Binding-site contacts:
Ligand atom N1 contacts residue GLY423 of chain 1.GB at 3.0 Å (h-bond).
Ligand atom C2' contacts residue HIS414 of chain 1.GB at 3.2 Å.
Ligand atom C2 contacts residue PRO415 of chain 1.GB at 3.8 Å (hydrophobic).
Ligand atom C5 contacts residue PRO415 of chain 1.GB at 3.7 Å (hydrophobic).
Ligand atom N9 contacts residue HIS414 of chain 1.GB at 4.1 Å.
Ligand atom C6 contacts residue VAL203 of chain 1.GB at 4.1 Å (hydrophobic).
Ligand atom C6 contacts residue SER416 of chain 1.GB at 4.0 Å.
Ligand atom N7 contacts residue ASN393 of chain 1.GB at 4.0 Å.
Ligand atom C6 contacts residue PRO204 of chain 1.GB at 3.9 Å (hydrophobic).
Ligand atom C1' contacts residue PRO415 of chain 1.GB at 3.7 Å (hydrophobic).
Ligand atom N7 contacts residue SER416 of chain 1.GB at 3.3 Å.
Ligand atom N1 contacts residue PRO415 of chain 1.GB at 3.7 Å.
Ligand atom OP2 contacts residue DC1 of chain 1.UF at 2.5 Å (h-bond).
Ligand atom C2 contacts residue VAL203 of chain 1.GB at 4.1 Å (hydrophobic).
Ligand atom P contacts residue DC1 of chain 1.UF at 1.6 Å.
Ligand atom C2 contacts residue PRO204 of chain 1.GB at 4.1 Å (hydrophobic).
Ligand atom N9 contacts residue PRO415 of chain 1.GB at 4.0 Å.
Ligand atom C5 contacts residue SER416 of chain 1.GB at 3.8 Å.
Ligand atom N6 contacts residue PHE422 of chain 1.GB at 4.0 Å.
Ligand atom OP1 contacts residue DC1 of chain 1.UF at 2.5 Å (h-bond).
Ligand atom C6 contacts residue PRO415 of chain 1.GB at 3.7 Å (hydrophobic).
Ligand atom N6 contacts residue SER416 of chain 1.GB at 3.4 Å (h-bond).
Ligand atom O4' contacts residue DC1 of chain 1.UF at 3.9 Å.
Ligand atom N7 contacts residue PRO204 of chain 1.GB at 4.1 Å.
Ligand atom C6 contacts residue GLY423 of chain 1.GB at 3.9 Å.
Ligand atom C4' contacts residue DC1 of chain 1.UF at 3.9 Å.
Ligand atom N3 contacts residue PRO415 of chain 1.GB at 3.9 Å.
Ligand atom C8 contacts residue SER416 of chain 1.GB at 4.1 Å.
Ligand atom C8 contacts residue HIS414 of chain 1.GB at 3.0 Å.
Ligand atom N6 contacts residue GLY423 of chain 1.GB at 3.5 Å (h-bond).
Ligand atom N7 contacts residue HIS414 of chain 1.GB at 3.6 Å.
Ligand atom N6 contacts residue GLY421 of chain 1.GB at 4.0 Å.
Ligand atom O5' contacts residue DC1 of chain 1.UF at 2.5 Å (h-bond).
Ligand atom C2' contacts residue PRO415 of chain 1.GB at 3.8 Å (hydrophobic).
Ligand atom C5' contacts residue DC1 of chain 1.UF at 3.1 Å.
Ligand atom C5 contacts residue PRO204 of chain 1.GB at 3.8 Å (hydrophobic).
Ligand atom C2 contacts residue GLY423 of chain 1.GB at 3.4 Å.
Ligand atom C4 contacts residue PRO415 of chain 1.GB at 3.8 Å (hydrophobic).
Ligand atom N1 contacts residue VAL203 of chain 1.GB at 3.5 Å.
Ligand atom C4 contacts residue PRO204 of chain 1.GB at 4.0 Å (hydrophobic).

A protein and the small-molecule ligand that binds it are described below.
Small molecule (SMILES): Nc1ncnc2c1ncn2[C@H]1C[C@H](O)[C@@H](COP(=O)(O)O)O1

Sequence of chain 1.GB:
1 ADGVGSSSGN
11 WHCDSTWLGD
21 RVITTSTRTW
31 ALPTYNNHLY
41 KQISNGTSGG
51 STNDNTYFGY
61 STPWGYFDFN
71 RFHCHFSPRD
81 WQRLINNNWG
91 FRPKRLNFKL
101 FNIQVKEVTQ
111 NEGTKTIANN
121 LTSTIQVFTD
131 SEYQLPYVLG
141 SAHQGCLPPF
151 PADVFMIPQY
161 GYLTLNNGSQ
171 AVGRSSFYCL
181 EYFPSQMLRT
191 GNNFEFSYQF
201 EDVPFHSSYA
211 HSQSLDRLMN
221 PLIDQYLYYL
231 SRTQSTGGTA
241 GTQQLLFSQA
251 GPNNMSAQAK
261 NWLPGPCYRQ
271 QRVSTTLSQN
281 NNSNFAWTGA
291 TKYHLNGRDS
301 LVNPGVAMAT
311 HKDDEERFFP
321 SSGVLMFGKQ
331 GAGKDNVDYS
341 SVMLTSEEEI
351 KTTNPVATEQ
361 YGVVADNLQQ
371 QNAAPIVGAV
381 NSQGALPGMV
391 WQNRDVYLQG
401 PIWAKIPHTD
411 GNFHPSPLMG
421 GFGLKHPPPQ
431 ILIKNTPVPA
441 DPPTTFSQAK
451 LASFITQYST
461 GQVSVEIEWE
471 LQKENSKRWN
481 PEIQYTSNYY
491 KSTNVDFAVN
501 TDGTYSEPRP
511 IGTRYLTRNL